Binding-site contacts:
Ligand atom C02 contacts residue ALA48 of chain 1.A at 3.8 Å (hydrophobic).
Ligand atom O25 contacts residue ALA48 of chain 1.A at 3.6 Å.
Ligand atom N05 contacts residue LEU82 of chain 1.A at 3.8 Å.
Ligand atom F10 contacts residue LEU223 of chain 1.A at 3.2 Å.
Ligand atom F12 contacts residue GLY219 of chain 1.A at 3.2 Å.
Ligand atom C21 contacts residue LEU85 of chain 1.A at 4.0 Å (hydrophobic).
Ligand atom F10 contacts residue MET119 of chain 1.A at 3.5 Å.
Ligand atom F10 contacts residue HIS222 of chain 1.A at 3.3 Å.
Ligand atom C24 contacts residue LEU44 of chain 1.A at 3.7 Å (hydrophobic).
Ligand atom C14 contacts residue PHE123 of chain 1.A at 3.8 Å (hydrophobic).
Ligand atom F10 contacts residue MET41 of chain 1.A at 3.6 Å.
Ligand atom C01 contacts residue LEU223 of chain 1.A at 3.6 Å (hydrophobic).
Ligand atom C09 contacts residue MET119 of chain 1.A at 4.0 Å (hydrophobic).
Ligand atom C03 contacts residue ALA48 of chain 1.A at 4.0 Å (hydrophobic).
Ligand atom C13 contacts residue ILE122 of chain 1.A at 3.6 Å (hydrophobic).
Ligand atom F12 contacts residue LEU223 of chain 1.A at 3.5 Å.
Ligand atom O22 contacts residue GLU51 of chain 1.A at 2.5 Å (salt-bridge).
Ligand atom C04 contacts residue LEU82 of chain 1.A at 3.8 Å (hydrophobic).
Ligand atom O25 contacts residue LEU44 of chain 1.A at 2.6 Å (h-bond).
Ligand atom C21 contacts residue GLU51 of chain 1.A at 3.3 Å.
Ligand atom C09 contacts residue HIS222 of chain 1.A at 3.9 Å.
Ligand atom C01 contacts residue LEU234 of chain 1.A at 4.0 Å (hydrophobic).
Ligand atom F11 contacts residue ILE122 of chain 1.A at 3.1 Å.
Ligand atom C20 contacts residue LEU85 of chain 1.A at 3.4 Å (hydrophobic).
Ligand atom C14 contacts residue LEU126 of chain 1.A at 3.5 Å (hydrophobic).
Ligand atom N06 contacts residue LEU223 of chain 1.A at 3.9 Å.
Ligand atom O22 contacts residue ARG92 of chain 1.A at 3.0 Å (salt-bridge).
Ligand atom F11 contacts residue MET119 of chain 1.A at 3.5 Å.
Ligand atom C23 contacts residue GLU51 of chain 1.A at 3.3 Å.
Ligand atom F11 contacts residue HIS222 of chain 1.A at 3.4 Å.
Ligand atom C02 contacts residue LEU238 of chain 1.A at 3.8 Å (hydrophobic).
Ligand atom C15 contacts residue LEU126 of chain 1.A at 4.0 Å (hydrophobic).
Ligand atom C19 contacts residue LEU85 of chain 1.A at 4.0 Å (hydrophobic).
Ligand atom C01 contacts residue LEU238 of chain 1.A at 3.7 Å (hydrophobic).
Ligand atom C13 contacts residue MET119 of chain 1.A at 3.4 Å (hydrophobic).
Ligand atom C16 contacts residue LEU44 of chain 1.A at 4.0 Å (hydrophobic).
Ligand atom C18 contacts residue PHE102 of chain 1.A at 3.9 Å (hydrophobic).
Ligand atom C20 contacts residue LEU89 of chain 1.A at 3.9 Å (hydrophobic).
Ligand atom C15 contacts residue PHE102 of chain 1.A at 3.6 Å (hydrophobic).
Ligand atom C01 contacts residue THR45 of chain 1.A at 4.0 Å.

This protein binds this small molecule.
Small molecule (SMILES): C=CCCn1nc2c(C(F)(F)F)cccc2c1-c1ccc(O)cc1O

Sequence of chain 1.A:
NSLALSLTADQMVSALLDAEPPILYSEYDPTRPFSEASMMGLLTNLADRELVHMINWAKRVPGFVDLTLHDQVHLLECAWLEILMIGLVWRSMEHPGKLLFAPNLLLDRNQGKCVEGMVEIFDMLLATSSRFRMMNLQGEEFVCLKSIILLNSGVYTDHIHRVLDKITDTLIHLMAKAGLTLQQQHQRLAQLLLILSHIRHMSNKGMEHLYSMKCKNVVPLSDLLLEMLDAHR